Binding-site contacts:
Ligand atom OXT contacts residue TYR236 of chain 1.B at 4.3 Å.
Ligand atom N contacts residue MN1 of chain 1.L at 4.2 Å.
Ligand atom C contacts residue PRO1 of chain 1.P at 3.9 Å (hydrophobic).
Ligand atom O contacts residue VAL371 of chain 1.B at 4.4 Å.
Ligand atom OXT contacts residue HIS250 of chain 1.B at 4.0 Å.
Ligand atom CA contacts residue OH1 of chain 1.N at 3.6 Å.
Ligand atom N contacts residue ILE239 of chain 1.B at 4.1 Å.
Ligand atom CA contacts residue TYR236 of chain 1.B at 3.7 Å (hydrophobic).
Ligand atom O contacts residue HIS372 of chain 1.B at 2.5 Å (h-bond).
Ligand atom CA contacts residue MN1 of chain 1.M at 3.6 Å.
Ligand atom CA contacts residue ASP271 of chain 1.B at 3.9 Å.
Ligand atom C contacts residue HIS250 of chain 1.B at 3.7 Å.
Ligand atom C contacts residue VAL371 of chain 1.B at 4.5 Å (hydrophobic).
Ligand atom CA contacts residue PRO1 of chain 1.P at 4.1 Å (hydrophobic).
Ligand atom N contacts residue PRO1 of chain 1.P at 4.5 Å.
Ligand atom OXT contacts residue HIS372 of chain 1.B at 3.2 Å (h-bond).
Ligand atom CA contacts residue ILE239 of chain 1.B at 3.6 Å (hydrophobic).
Ligand atom O contacts residue PRO1 of chain 1.P at 3.2 Å (h-bond).
Ligand atom C contacts residue MN1 of chain 1.M at 4.4 Å.
Ligand atom O contacts residue ASP282 of chain 1.B at 4.2 Å.
Ligand atom O contacts residue MN1 of chain 1.M at 4.2 Å.
Ligand atom N contacts residue ASP271 of chain 1.B at 3.2 Å (salt-bridge).
Ligand atom C contacts residue OH1 of chain 1.N at 3.8 Å.
Ligand atom O contacts residue HIS250 of chain 1.B at 3.8 Å.
Ligand atom N contacts residue MN1 of chain 1.M at 2.3 Å.
Ligand atom N contacts residue ASP282 of chain 1.B at 3.1 Å (salt-bridge).
Ligand atom N contacts residue TYR236 of chain 1.B at 3.2 Å.
Ligand atom C contacts residue HIS372 of chain 1.B at 3.3 Å.
Ligand atom O contacts residue HIS365 of chain 1.B at 4.2 Å.
Ligand atom OXT contacts residue VAL371 of chain 1.B at 4.3 Å.
Ligand atom CA contacts residue HIS250 of chain 1.B at 3.9 Å.
Ligand atom O contacts residue OH1 of chain 1.N at 3.2 Å (h-bond).
Ligand atom N contacts residue OH1 of chain 1.N at 3.0 Å (h-bond).
Ligand atom O contacts residue MN1 of chain 1.L at 3.8 Å.

Sequence of chain 1.B:
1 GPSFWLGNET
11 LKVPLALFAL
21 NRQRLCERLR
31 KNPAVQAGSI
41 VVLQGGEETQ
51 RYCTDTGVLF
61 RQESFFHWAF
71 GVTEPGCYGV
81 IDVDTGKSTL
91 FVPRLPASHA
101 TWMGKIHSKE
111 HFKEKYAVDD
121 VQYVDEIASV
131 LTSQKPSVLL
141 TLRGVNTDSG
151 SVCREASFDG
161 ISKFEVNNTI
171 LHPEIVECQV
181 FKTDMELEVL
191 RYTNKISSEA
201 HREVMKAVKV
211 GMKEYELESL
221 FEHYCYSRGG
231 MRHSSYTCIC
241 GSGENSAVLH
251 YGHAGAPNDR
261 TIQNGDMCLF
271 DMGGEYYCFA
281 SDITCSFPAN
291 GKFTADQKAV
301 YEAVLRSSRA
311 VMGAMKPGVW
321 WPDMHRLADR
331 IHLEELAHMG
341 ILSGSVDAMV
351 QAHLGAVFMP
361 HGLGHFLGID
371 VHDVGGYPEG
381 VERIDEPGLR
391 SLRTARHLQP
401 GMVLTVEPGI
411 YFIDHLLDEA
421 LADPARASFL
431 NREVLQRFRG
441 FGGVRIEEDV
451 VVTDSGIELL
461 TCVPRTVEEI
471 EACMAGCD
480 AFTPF

A protein and the small-molecule ligand that binds it are described below.
Small molecule (SMILES): NCC(=O)O